Sequence of chain 1.D:
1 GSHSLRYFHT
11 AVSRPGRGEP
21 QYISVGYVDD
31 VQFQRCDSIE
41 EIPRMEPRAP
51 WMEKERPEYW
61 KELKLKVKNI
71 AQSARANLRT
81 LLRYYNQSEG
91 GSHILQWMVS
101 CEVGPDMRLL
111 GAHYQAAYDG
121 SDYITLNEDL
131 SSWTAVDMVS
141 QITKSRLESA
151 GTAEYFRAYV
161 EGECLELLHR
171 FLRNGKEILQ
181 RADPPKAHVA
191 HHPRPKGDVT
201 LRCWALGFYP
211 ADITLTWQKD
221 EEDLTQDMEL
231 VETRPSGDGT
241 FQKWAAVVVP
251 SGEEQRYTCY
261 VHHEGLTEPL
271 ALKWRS

The small molecule below binds the protein below.
Small molecule (SMILES): CC[C@H](C)[C@H](NC(=O)[C@H](Cc1ccccc1)NC(=O)[C@H](Cc1ccccc1)NC(=O)[C@H](CCSC)NC=O)C(=O)N[C@@H](CC(N)=O)C(=O)N[C@@H](C)C(=O)N[C@@H](CC(C)C)C(=O)O

Binding-site contacts:
Ligand atom CE contacts residue LEU63 of chain 1.D at 3.9 Å (hydrophobic).
Ligand atom CG2 contacts residue THR152 of chain 1.D at 3.6 Å.
Ligand atom CD2 contacts residue PHE156 of chain 1.D at 3.8 Å (hydrophobic).
Ligand atom CD2 contacts residue ARG146 of chain 1.D at 3.4 Å.
Ligand atom CN contacts residue VAL99 of chain 1.D at 3.8 Å (hydrophobic).
Ligand atom CE contacts residue VAL67 of chain 1.D at 3.9 Å (hydrophobic).
Ligand atom N contacts residue TYR7 of chain 1.D at 3.9 Å.
Ligand atom CD1 contacts residue TRP133 of chain 1.D at 3.6 Å (hydrophobic).
Ligand atom CE2 contacts residue PHE156 of chain 1.D at 3.6 Å (hydrophobic).
Ligand atom OD1 contacts residue ASN77 of chain 1.D at 2.8 Å (h-bond).
Ligand atom O contacts residue VAL99 of chain 1.D at 3.7 Å.
Ligand atom N contacts residue TYR114 of chain 1.D at 3.0 Å (h-bond).
Ligand atom CD1 contacts residue ARG146 of chain 1.D at 3.2 Å.
Ligand atom O contacts residue ARG146 of chain 1.D at 2.9 Å (salt-bridge).
Ligand atom CD1 contacts residue TRP97 of chain 1.D at 3.3 Å (hydrophobic).
Ligand atom CE1 contacts residue TYR155 of chain 1.D at 3.7 Å (hydrophobic).
Ligand atom CG contacts residue LEU63 of chain 1.D at 3.7 Å (hydrophobic).
Ligand atom CD2 contacts residue TYR114 of chain 1.D at 3.8 Å (hydrophobic).
Ligand atom CG contacts residue TYR7 of chain 1.D at 3.6 Å (hydrophobic).
Ligand atom CN contacts residue TYR7 of chain 1.D at 3.2 Å (hydrophobic).
Ligand atom CG contacts residue ASN77 of chain 1.D at 3.8 Å.
Ligand atom CB contacts residue ASN77 of chain 1.D at 3.8 Å.
Ligand atom CE2 contacts residue ALA74 of chain 1.D at 3.9 Å (hydrophobic).
Ligand atom CZ contacts residue PHE156 of chain 1.D at 3.6 Å (hydrophobic).
Ligand atom SD contacts residue SER24 of chain 1.D at 3.9 Å.
Ligand atom O1 contacts residue TYR7 of chain 1.D at 3.6 Å.
Ligand atom CA contacts residue TYR114 of chain 1.D at 3.8 Å (hydrophobic).
Ligand atom CG contacts residue TRP97 of chain 1.D at 3.9 Å (hydrophobic).
Ligand atom SD contacts residue TYR7 of chain 1.D at 3.7 Å.
Ligand atom O1 contacts residue HIS9 of chain 1.D at 2.8 Å (h-bond).
Ligand atom CN contacts residue TYR159 of chain 1.D at 3.3 Å (hydrophobic).
Ligand atom O1 contacts residue VAL99 of chain 1.D at 3.5 Å.
Ligand atom N contacts residue TYR159 of chain 1.D at 3.4 Å (h-bond).
Ligand atom CG contacts residue ARG146 of chain 1.D at 3.4 Å.
Ligand atom CE contacts residue TYR22 of chain 1.D at 3.8 Å (hydrophobic).
Ligand atom O contacts residue TRP97 of chain 1.D at 3.1 Å (h-bond).
Ligand atom N contacts residue ASN77 of chain 1.D at 3.1 Å (h-bond).
Ligand atom CD1 contacts residue TYR159 of chain 1.D at 3.9 Å (hydrophobic).
Ligand atom CD1 contacts residue TYR114 of chain 1.D at 3.4 Å (hydrophobic).
Ligand atom O contacts residue ASN77 of chain 1.D at 3.7 Å.